Sequence of chain 1.A:
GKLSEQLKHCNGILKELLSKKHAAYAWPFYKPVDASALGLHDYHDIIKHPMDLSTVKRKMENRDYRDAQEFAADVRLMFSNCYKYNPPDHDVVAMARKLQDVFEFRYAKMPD

A protein and the small-molecule ligand that binds it are described below.
Small molecule (SMILES): CC(=O)Nc1c(F)cc(C(=O)NC2CCC(O)CC2)cc1O[C@@H](C)c1ccccc1

Binding-site contacts:
Ligand atom C13 contacts residue VAL36 of chain 1.A at 3.8 Å (hydrophobic).
Ligand atom N18 contacts residue ASN89 of chain 1.A at 2.9 Å (h-bond).
Ligand atom C05 contacts residue VAL95 of chain 1.A at 4.0 Å (hydrophobic).
Ligand atom C21 contacts residue HIS93 of chain 1.A at 3.7 Å.
Ligand atom O15 contacts residue VAL95 of chain 1.A at 3.6 Å.
Ligand atom C27 contacts residue LEU43 of chain 1.A at 3.7 Å (hydrophobic).
Ligand atom C14 contacts residue PRO31 of chain 1.A at 3.6 Å (hydrophobic).
Ligand atom C30 contacts residue HIS93 of chain 1.A at 4.0 Å.
Ligand atom C21 contacts residue PRO90 of chain 1.A at 3.5 Å (hydrophobic).
Ligand atom C33 contacts residue TRP30 of chain 1.A at 3.9 Å (hydrophobic).
Ligand atom C08 contacts residue LEU43 of chain 1.A at 3.4 Å (hydrophobic).
Ligand atom C08 contacts residue ASN89 of chain 1.A at 3.1 Å.
Ligand atom C13 contacts residue VAL95 of chain 1.A at 3.7 Å (hydrophobic).
Ligand atom F10 contacts residue ASN89 of chain 1.A at 3.5 Å.
Ligand atom C16 contacts residue ASN89 of chain 1.A at 3.7 Å.
Ligand atom O15 contacts residue ASN89 of chain 1.A at 3.4 Å (h-bond).
Ligand atom C19 contacts residue HIS93 of chain 1.A at 3.9 Å.
Ligand atom C16 contacts residue LEU43 of chain 1.A at 4.0 Å (hydrophobic).
Ligand atom C09 contacts residue ASN89 of chain 1.A at 3.7 Å.
Ligand atom C32 contacts residue MET98 of chain 1.A at 3.7 Å (hydrophobic).
Ligand atom O17 contacts residue LEU43 of chain 1.A at 4.0 Å.
Ligand atom N12 contacts residue VAL36 of chain 1.A at 3.8 Å.
Ligand atom C33 contacts residue PRO31 of chain 1.A at 4.0 Å (hydrophobic).
Ligand atom C33 contacts residue VAL95 of chain 1.A at 3.7 Å (hydrophobic).
Ligand atom C01 contacts residue TRP30 of chain 1.A at 3.7 Å (hydrophobic).
Ligand atom C14 contacts residue PHE32 of chain 1.A at 3.7 Å (hydrophobic).
Ligand atom C08 contacts residue TYR88 of chain 1.A at 4.0 Å (hydrophobic).
Ligand atom O04 contacts residue VAL95 of chain 1.A at 3.8 Å.
Ligand atom C19 contacts residue ASN89 of chain 1.A at 3.8 Å.
Ligand atom C07 contacts residue ASN89 of chain 1.A at 3.6 Å.
Ligand atom C14 contacts residue VAL36 of chain 1.A at 3.5 Å (hydrophobic).
Ligand atom C22 contacts residue PRO90 of chain 1.A at 3.6 Å (hydrophobic).
Ligand atom C32 contacts residue VAL95 of chain 1.A at 3.8 Å (hydrophobic).
Ligand atom O15 contacts residue CYS85 of chain 1.A at 3.5 Å (h-bond).
Ligand atom N18 contacts residue HIS93 of chain 1.A at 4.0 Å.
Ligand atom N12 contacts residue VAL95 of chain 1.A at 3.9 Å.
Ligand atom C21 contacts residue ASN89 of chain 1.A at 3.5 Å.
Ligand atom F10 contacts residue TYR46 of chain 1.A at 3.5 Å.
Ligand atom C09 contacts residue LEU43 of chain 1.A at 3.8 Å (hydrophobic).
Ligand atom C07 contacts residue LEU43 of chain 1.A at 3.8 Å (hydrophobic).